Binding-site contacts:
Ligand atom C contacts residue TYR471 of chain 1.D at 3.6 Å (hydrophobic).
Ligand atom OXT contacts residue TYR471 of chain 1.D at 3.5 Å.
Ligand atom CG contacts residue LEU671 of chain 1.D at 4.1 Å (hydrophobic).
Ligand atom CD contacts residue GLU726 of chain 1.D at 3.7 Å.
Ligand atom N contacts residue THR501 of chain 1.D at 3.2 Å (h-bond).
Ligand atom OE1 contacts residue GLU726 of chain 1.D at 3.6 Å.
Ligand atom O contacts residue TYR471 of chain 1.D at 3.4 Å.
Ligand atom OE2 contacts residue THR676 of chain 1.D at 3.3 Å (h-bond).
Ligand atom CB contacts residue SER675 of chain 1.D at 4.2 Å.
Ligand atom C contacts residue PRO499 of chain 1.D at 4.2 Å (hydrophobic).
Ligand atom O contacts residue SER675 of chain 1.D at 3.0 Å (h-bond).
Ligand atom OXT contacts residue PRO499 of chain 1.D at 3.4 Å (h-bond).
Ligand atom C contacts residue THR501 of chain 1.D at 3.8 Å.
Ligand atom N contacts residue TYR471 of chain 1.D at 4.1 Å.
Ligand atom CA contacts residue SER675 of chain 1.D at 3.7 Å.
Ligand atom OE1 contacts residue LEU725 of chain 1.D at 4.1 Å.
Ligand atom CD contacts residue THR676 of chain 1.D at 3.5 Å.
Ligand atom OXT contacts residue LEU500 of chain 1.D at 3.5 Å.
Ligand atom CG contacts residue TYR471 of chain 1.D at 4.3 Å (hydrophobic).
Ligand atom CG contacts residue GLU726 of chain 1.D at 3.5 Å.
Ligand atom CA contacts residue GLU726 of chain 1.D at 3.2 Å.
Ligand atom CB contacts residue TYR471 of chain 1.D at 3.6 Å (hydrophobic).
Ligand atom OXT contacts residue ARG506 of chain 1.D at 3.1 Å (salt-bridge).
Ligand atom OE2 contacts residue GLY674 of chain 1.D at 3.7 Å.
Ligand atom OXT contacts residue THR501 of chain 1.D at 3.1 Å (h-bond).
Ligand atom O contacts residue GLY674 of chain 1.D at 3.8 Å.
Ligand atom O contacts residue ARG506 of chain 1.D at 2.8 Å (salt-bridge).
Ligand atom N contacts residue GLU726 of chain 1.D at 2.9 Å (salt-bridge).
Ligand atom OE2 contacts residue LEU671 of chain 1.D at 4.2 Å.
Ligand atom OE2 contacts residue SER675 of chain 1.D at 3.3 Å (h-bond).
Ligand atom N contacts residue TYR753 of chain 1.D at 3.7 Å.
Ligand atom N contacts residue PRO499 of chain 1.D at 3.1 Å (h-bond).
Ligand atom C contacts residue ARG506 of chain 1.D at 3.5 Å.
Ligand atom CB contacts residue GLU726 of chain 1.D at 4.0 Å.
Ligand atom CD contacts residue LEU671 of chain 1.D at 4.3 Å (hydrophobic).
Ligand atom C contacts residue SER675 of chain 1.D at 3.6 Å.
Ligand atom CA contacts residue TYR471 of chain 1.D at 4.1 Å (hydrophobic).
Ligand atom OE1 contacts residue THR676 of chain 1.D at 3.0 Å (h-bond).
Ligand atom CA contacts residue PRO499 of chain 1.D at 4.2 Å (hydrophobic).
Ligand atom CA contacts residue THR501 of chain 1.D at 3.6 Å.

This protein binds this small molecule.
Small molecule (SMILES): N[C@@H](CCC(=O)O)C(=O)O

Sequence of chain 1.D:
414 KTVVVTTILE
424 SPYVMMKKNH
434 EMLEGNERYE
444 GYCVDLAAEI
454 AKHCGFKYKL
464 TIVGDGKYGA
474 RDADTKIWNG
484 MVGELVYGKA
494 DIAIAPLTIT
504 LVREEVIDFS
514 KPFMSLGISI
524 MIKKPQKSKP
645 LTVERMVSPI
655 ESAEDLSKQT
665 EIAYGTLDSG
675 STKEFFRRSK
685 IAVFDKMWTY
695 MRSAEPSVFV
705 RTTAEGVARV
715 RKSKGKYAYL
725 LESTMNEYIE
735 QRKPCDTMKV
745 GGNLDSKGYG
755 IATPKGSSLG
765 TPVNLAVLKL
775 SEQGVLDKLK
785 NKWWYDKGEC